This protein binds this small molecule.
Small molecule (SMILES): C[C@H](N)C(=O)N[C@@H](CCCN=C(N)N)C(=O)N[C@H](C(=O)N[C@H](C=O)CCCCN)[C@@H](C)O

Sequence of chain 1.B:
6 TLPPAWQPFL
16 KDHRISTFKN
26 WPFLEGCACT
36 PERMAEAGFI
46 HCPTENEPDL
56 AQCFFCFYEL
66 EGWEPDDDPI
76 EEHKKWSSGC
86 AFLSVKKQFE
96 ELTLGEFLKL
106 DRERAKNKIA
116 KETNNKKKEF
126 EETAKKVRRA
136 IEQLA

Binding-site contacts:
Ligand atom OG1 contacts residue TYR63 of chain 1.B at 2.8 Å (h-bond).
Ligand atom N contacts residue TRP81 of chain 1.B at 3.4 Å.
Ligand atom CA contacts residue GLU66 of chain 1.B at 4.2 Å.
Ligand atom C contacts residue TRP81 of chain 1.B at 3.6 Å (hydrophobic).
Ligand atom CZ contacts residue GLU66 of chain 1.B at 4.2 Å.
Ligand atom CB contacts residue LEU65 of chain 1.B at 3.6 Å (hydrophobic).
Ligand atom C contacts residue TRP81 of chain 1.B at 4.0 Å (hydrophobic).
Ligand atom N contacts residue GLU77 of chain 1.B at 2.5 Å (salt-bridge).
Ligand atom N contacts residue GLY67 of chain 1.B at 4.2 Å.
Ligand atom N contacts residue ASP72 of chain 1.B at 3.6 Å (salt-bridge).
Ligand atom CB contacts residue GLU77 of chain 1.B at 3.4 Å.
Ligand atom N contacts residue GLU64 of chain 1.B at 3.8 Å.
Ligand atom O contacts residue TRP81 of chain 1.B at 2.9 Å (h-bond).
Ligand atom C contacts residue LEU65 of chain 1.B at 4.0 Å (hydrophobic).
Ligand atom N contacts residue TRP81 of chain 1.B at 4.0 Å.
Ligand atom CA contacts residue GLY67 of chain 1.B at 3.8 Å.
Ligand atom CG2 contacts residue TYR63 of chain 1.B at 3.5 Å (hydrophobic).
Ligand atom CA contacts residue GLU77 of chain 1.B at 3.2 Å.
Ligand atom CB contacts residue TRP81 of chain 1.B at 4.0 Å (hydrophobic).
Ligand atom CD contacts residue GLU64 of chain 1.B at 3.6 Å.
Ligand atom C contacts residue GLU66 of chain 1.B at 3.9 Å.
Ligand atom CA contacts residue TRP81 of chain 1.B at 3.8 Å (hydrophobic).
Ligand atom OG1 contacts residue TRP81 of chain 1.B at 3.0 Å.
Ligand atom CA contacts residue GLU66 of chain 1.B at 3.7 Å.
Ligand atom NZ contacts residue GLU64 of chain 1.B at 4.0 Å.
Ligand atom O contacts residue GLU66 of chain 1.B at 3.2 Å (salt-bridge).
Ligand atom N contacts residue GLU66 of chain 1.B at 3.2 Å (salt-bridge).
Ligand atom CB contacts residue TYR63 of chain 1.B at 3.7 Å (hydrophobic).
Ligand atom O contacts residue LEU65 of chain 1.B at 3.4 Å.
Ligand atom C contacts residue GLU77 of chain 1.B at 3.6 Å.
Ligand atom CB contacts residue GLU66 of chain 1.B at 4.3 Å.
Ligand atom NH2 contacts residue GLU66 of chain 1.B at 3.6 Å (salt-bridge).
Ligand atom CD contacts residue LEU55 of chain 1.B at 4.2 Å (hydrophobic).
Ligand atom CG2 contacts residue GLU64 of chain 1.B at 4.0 Å.
Ligand atom CB contacts residue GLU66 of chain 1.B at 3.5 Å.
Ligand atom CA contacts residue GLU66 of chain 1.B at 3.5 Å.
Ligand atom CB contacts residue TRP68 of chain 1.B at 4.2 Å (hydrophobic).
Ligand atom CA contacts residue GLU64 of chain 1.B at 3.9 Å.
Ligand atom O contacts residue GLU77 of chain 1.B at 3.1 Å (salt-bridge).
Ligand atom NH1 contacts residue GLY67 of chain 1.B at 3.6 Å.